Sequence of chain 1.C:
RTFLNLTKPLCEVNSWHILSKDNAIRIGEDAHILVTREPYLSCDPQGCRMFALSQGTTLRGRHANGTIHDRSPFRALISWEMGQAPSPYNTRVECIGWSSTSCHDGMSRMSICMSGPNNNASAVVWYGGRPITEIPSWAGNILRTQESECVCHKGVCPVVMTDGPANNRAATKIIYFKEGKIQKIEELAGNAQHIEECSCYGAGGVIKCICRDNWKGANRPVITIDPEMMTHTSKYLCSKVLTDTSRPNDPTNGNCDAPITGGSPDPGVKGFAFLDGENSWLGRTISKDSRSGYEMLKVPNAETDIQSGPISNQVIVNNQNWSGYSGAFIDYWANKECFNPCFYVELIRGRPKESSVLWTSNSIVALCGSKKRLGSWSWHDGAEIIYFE

Sequence of chain 1.A:
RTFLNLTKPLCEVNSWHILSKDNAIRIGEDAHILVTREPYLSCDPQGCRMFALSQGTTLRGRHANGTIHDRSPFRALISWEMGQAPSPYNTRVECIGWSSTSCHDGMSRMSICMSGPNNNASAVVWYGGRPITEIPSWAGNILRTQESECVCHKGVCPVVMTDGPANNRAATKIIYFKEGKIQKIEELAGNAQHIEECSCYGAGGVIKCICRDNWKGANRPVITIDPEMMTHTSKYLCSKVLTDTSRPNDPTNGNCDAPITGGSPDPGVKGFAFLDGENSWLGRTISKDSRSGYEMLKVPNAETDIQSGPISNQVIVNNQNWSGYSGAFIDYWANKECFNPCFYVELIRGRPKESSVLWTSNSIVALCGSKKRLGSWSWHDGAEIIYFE

A protein and the small-molecule ligand that binds it are described below.
Small molecule (SMILES): CC(=O)N[C@H]1[C@H](OC2[C@@H](CO)OC[C@H](NC(C)=O)[C@H]2O)O[C@H](CO)[C@@H](O[C@@H]2O[C@H](CO[C@H]3O[C@H](CO)[C@@H](O)[C@H](O[C@H]4O[C@H](CO)[C@@H](O)[C@H](O)[C@@H]4O)[C@@H]3O)[C@@H](O)[C@H](O)[C@@H]2O)[C@@H]1O

Binding-site contacts:
Ligand atom O6 contacts residue LEU297 of chain 1.C at 3.7 Å.
Ligand atom C6 contacts residue ASN313 of chain 1.C at 3.3 Å.
Ligand atom C2 contacts residue ASN120 of chain 1.A at 2.9 Å.
Ligand atom C5 contacts residue ASN120 of chain 1.A at 3.7 Å.
Ligand atom O3 contacts residue MAN1 of chain 1.GA at 2.1 Å.
Ligand atom C5 contacts residue ILE311 of chain 1.C at 3.3 Å (hydrophobic).
Ligand atom O3 contacts residue ASN313 of chain 1.C at 3.1 Å (h-bond).
Ligand atom C6 contacts residue GLU295 of chain 1.C at 3.3 Å.
Ligand atom O4 contacts residue ASN313 of chain 1.C at 3.4 Å (h-bond).
Ligand atom O6 contacts residue PRO310 of chain 1.C at 3.4 Å.
Ligand atom C6 contacts residue ILE311 of chain 1.C at 3.5 Å (hydrophobic).
Ligand atom O6 contacts residue ASN313 of chain 1.C at 3.2 Å.
Ligand atom C7 contacts residue ASN120 of chain 1.A at 3.6 Å.
Ligand atom O5 contacts residue PRO310 of chain 1.C at 3.3 Å.
Ligand atom N2 contacts residue ASN313 of chain 1.C at 3.1 Å (h-bond).
Ligand atom C8 contacts residue ASN119 of chain 1.A at 3.6 Å.
Ligand atom C6 contacts residue SER312 of chain 1.C at 3.5 Å.
Ligand atom O6 contacts residue GLU295 of chain 1.C at 2.7 Å (salt-bridge).
Ligand atom C1 contacts residue ASN120 of chain 1.A at 1.8 Å.
Ligand atom O5 contacts residue ASN120 of chain 1.A at 2.5 Å (h-bond).
Ligand atom O3 contacts residue SER312 of chain 1.C at 2.6 Å.
Ligand atom C6 contacts residue LEU374 of chain 1.C at 2.7 Å (hydrophobic).
Ligand atom O6 contacts residue ASN313 of chain 1.C at 3.2 Å (h-bond).
Ligand atom O5 contacts residue ASN313 of chain 1.C at 3.1 Å (h-bond).
Ligand atom C6 contacts residue MAN1 of chain 1.CA at 3.2 Å.
Ligand atom O5 contacts residue ASN313 of chain 1.C at 3.1 Å (h-bond).
Ligand atom N2 contacts residue ASN120 of chain 1.A at 3.3 Å (h-bond).
Ligand atom C3 contacts residue MAN1 of chain 1.GA at 2.8 Å.
Ligand atom C6 contacts residue VAL315 of chain 1.C at 3.5 Å (hydrophobic).
Ligand atom O7 contacts residue ASN120 of chain 1.A at 3.6 Å.
Ligand atom C4 contacts residue ASN313 of chain 1.C at 3.7 Å.
Ligand atom C6 contacts residue MAN1 of chain 1.GA at 3.5 Å.
Ligand atom C2 contacts residue MAN1 of chain 1.GA at 3.4 Å.
Ligand atom O5 contacts residue GLY375 of chain 1.C at 3.2 Å.
Ligand atom O6 contacts residue MAN1 of chain 1.CA at 2.1 Å.
Ligand atom O6 contacts residue ARG373 of chain 1.C at 3.5 Å.
Ligand atom C8 contacts residue ASN14 of chain 1.C at 3.4 Å.
Ligand atom O6 contacts residue LEU374 of chain 1.C at 2.7 Å (h-bond).
Ligand atom C6 contacts residue PRO310 of chain 1.C at 3.6 Å (hydrophobic).
Ligand atom C3 contacts residue ASN313 of chain 1.C at 3.3 Å.